Binding-site contacts:
Ligand atom C1 contacts residue TYR28 of chain 1.B at 4.0 Å (hydrophobic).
Ligand atom C5 contacts residue TYR28 of chain 1.B at 3.8 Å (hydrophobic).
Ligand atom N2 contacts residue ASN61 of chain 1.B at 2.9 Å (h-bond).
Ligand atom C6 contacts residue TYR28 of chain 1.B at 3.6 Å (hydrophobic).
Ligand atom C4 contacts residue ASN61 of chain 1.B at 4.2 Å.
Ligand atom O7 contacts residue TYR28 of chain 1.B at 4.0 Å.
Ligand atom C3 contacts residue ASN61 of chain 1.B at 3.8 Å.
Ligand atom C7 contacts residue ASN61 of chain 1.B at 3.7 Å.
Ligand atom C1 contacts residue ASN61 of chain 1.B at 1.4 Å.
Ligand atom C5 contacts residue ASN61 of chain 1.B at 3.7 Å.
Ligand atom C2 contacts residue ASN61 of chain 1.B at 2.4 Å.
Ligand atom O5 contacts residue ASN61 of chain 1.B at 2.4 Å (h-bond).
Ligand atom O7 contacts residue ASN61 of chain 1.B at 3.2 Å (h-bond).
Ligand atom O5 contacts residue TYR28 of chain 1.B at 3.7 Å.
Ligand atom O6 contacts residue TYR28 of chain 1.B at 4.5 Å.

Sequence of chain 1.B:
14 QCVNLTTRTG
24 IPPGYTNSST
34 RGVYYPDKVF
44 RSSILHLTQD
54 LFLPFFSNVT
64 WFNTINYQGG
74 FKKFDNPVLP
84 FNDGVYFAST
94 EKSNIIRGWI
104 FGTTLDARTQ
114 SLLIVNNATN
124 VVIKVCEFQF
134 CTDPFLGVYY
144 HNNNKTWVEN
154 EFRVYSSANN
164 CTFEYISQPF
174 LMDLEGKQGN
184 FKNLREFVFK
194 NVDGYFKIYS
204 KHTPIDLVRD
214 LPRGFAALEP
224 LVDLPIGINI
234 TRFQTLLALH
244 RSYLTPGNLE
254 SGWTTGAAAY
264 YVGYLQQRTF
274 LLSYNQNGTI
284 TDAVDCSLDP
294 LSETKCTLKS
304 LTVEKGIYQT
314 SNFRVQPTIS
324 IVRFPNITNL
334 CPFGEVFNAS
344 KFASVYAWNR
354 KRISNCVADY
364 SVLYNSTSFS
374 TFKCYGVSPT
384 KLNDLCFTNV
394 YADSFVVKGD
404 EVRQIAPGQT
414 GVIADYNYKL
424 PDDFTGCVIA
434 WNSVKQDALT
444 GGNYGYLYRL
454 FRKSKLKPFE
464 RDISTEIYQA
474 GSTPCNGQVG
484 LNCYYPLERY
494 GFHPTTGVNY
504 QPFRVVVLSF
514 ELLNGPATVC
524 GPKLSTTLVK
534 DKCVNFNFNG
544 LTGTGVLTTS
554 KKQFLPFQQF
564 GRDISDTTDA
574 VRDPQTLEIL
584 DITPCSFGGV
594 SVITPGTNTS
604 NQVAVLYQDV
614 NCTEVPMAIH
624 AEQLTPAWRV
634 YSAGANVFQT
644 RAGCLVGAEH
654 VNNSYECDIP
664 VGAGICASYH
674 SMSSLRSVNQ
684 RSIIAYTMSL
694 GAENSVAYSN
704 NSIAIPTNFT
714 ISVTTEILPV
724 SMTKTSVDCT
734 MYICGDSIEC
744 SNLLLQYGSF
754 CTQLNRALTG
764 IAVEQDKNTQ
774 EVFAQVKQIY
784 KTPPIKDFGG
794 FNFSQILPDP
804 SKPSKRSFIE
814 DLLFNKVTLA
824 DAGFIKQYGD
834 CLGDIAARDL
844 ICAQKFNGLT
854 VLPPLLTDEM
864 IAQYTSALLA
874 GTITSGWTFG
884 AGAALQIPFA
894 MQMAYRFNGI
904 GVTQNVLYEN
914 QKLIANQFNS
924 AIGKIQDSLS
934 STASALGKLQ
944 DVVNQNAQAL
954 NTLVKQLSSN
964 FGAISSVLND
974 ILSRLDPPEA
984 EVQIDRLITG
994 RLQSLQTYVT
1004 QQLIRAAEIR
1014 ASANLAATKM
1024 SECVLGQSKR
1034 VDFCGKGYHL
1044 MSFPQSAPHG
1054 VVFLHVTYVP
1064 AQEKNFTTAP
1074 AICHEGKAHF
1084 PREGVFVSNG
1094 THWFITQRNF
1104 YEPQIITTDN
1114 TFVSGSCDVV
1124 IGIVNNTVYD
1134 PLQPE

This small molecule binds to this protein.
Small molecule (SMILES): CC(=O)N[C@@H]1[C@@H](O)[C@H](O)[C@@H](CO)O[C@H]1O